Binding-site contacts:
Ligand atom C4 contacts residue ASN109 of chain 1.C at 4.2 Å.
Ligand atom N2 contacts residue ASN109 of chain 1.C at 2.8 Å (h-bond).
Ligand atom O6 contacts residue LYS116 of chain 1.C at 3.8 Å.
Ligand atom O5 contacts residue ASN109 of chain 1.C at 2.4 Å (h-bond).
Ligand atom C5 contacts residue THR111 of chain 1.C at 3.9 Å.
Ligand atom C3 contacts residue ASN109 of chain 1.C at 3.8 Å.
Ligand atom C1 contacts residue ASN109 of chain 1.C at 1.4 Å.
Ligand atom C7 contacts residue THR111 of chain 1.C at 4.2 Å.
Ligand atom C2 contacts residue THR111 of chain 1.C at 3.8 Å.
Ligand atom C7 contacts residue ASN109 of chain 1.C at 3.3 Å.
Ligand atom C3 contacts residue THR111 of chain 1.C at 4.0 Å.
Ligand atom C2 contacts residue ASN109 of chain 1.C at 2.4 Å.
Ligand atom O5 contacts residue VAL114 of chain 1.C at 4.2 Å.
Ligand atom C5 contacts residue VAL114 of chain 1.C at 4.4 Å (hydrophobic).
Ligand atom C6 contacts residue LYS116 of chain 1.C at 4.1 Å.
Ligand atom O5 contacts residue THR111 of chain 1.C at 3.7 Å.
Ligand atom C1 contacts residue THR111 of chain 1.C at 3.1 Å.
Ligand atom O7 contacts residue ASN109 of chain 1.C at 4.2 Å.
Ligand atom C8 contacts residue SER142 of chain 1.C at 4.2 Å.
Ligand atom C8 contacts residue ASN109 of chain 1.C at 3.3 Å.
Ligand atom O7 contacts residue THR111 of chain 1.C at 4.4 Å.
Ligand atom C5 contacts residue ASN109 of chain 1.C at 3.7 Å.
Ligand atom C6 contacts residue VAL114 of chain 1.C at 3.7 Å (hydrophobic).
Ligand atom N2 contacts residue THR111 of chain 1.C at 3.2 Å.

Sequence of chain 1.C:
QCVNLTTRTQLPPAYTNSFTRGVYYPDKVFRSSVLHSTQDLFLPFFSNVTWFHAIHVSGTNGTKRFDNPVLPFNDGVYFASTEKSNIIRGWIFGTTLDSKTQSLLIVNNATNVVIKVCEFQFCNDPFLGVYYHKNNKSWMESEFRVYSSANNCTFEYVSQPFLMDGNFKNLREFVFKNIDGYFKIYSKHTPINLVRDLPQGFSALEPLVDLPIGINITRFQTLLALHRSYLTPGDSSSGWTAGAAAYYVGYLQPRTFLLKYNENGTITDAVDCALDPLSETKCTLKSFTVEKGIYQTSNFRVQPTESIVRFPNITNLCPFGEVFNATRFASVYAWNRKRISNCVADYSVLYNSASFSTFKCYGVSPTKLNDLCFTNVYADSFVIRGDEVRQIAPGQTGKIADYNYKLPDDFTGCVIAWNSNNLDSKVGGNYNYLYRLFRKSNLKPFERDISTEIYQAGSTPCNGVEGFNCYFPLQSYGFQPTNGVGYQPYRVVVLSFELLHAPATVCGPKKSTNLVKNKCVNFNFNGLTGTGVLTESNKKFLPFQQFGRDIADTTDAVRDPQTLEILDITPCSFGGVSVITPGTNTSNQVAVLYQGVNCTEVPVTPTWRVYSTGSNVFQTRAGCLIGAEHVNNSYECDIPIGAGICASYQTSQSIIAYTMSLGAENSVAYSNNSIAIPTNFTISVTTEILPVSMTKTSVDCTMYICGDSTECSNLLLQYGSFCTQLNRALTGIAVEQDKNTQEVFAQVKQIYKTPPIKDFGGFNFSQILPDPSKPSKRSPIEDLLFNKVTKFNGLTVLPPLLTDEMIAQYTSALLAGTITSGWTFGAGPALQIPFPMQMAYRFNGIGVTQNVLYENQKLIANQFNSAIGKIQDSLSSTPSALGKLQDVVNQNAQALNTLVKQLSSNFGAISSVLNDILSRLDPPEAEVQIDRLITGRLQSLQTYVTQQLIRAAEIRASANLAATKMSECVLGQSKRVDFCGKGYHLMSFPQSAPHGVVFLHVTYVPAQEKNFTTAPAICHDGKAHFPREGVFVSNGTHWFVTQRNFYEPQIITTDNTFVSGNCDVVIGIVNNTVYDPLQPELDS

A small-molecule ligand and the protein it binds are described below.
Small molecule (SMILES): CC(=O)N[C@@H]1[C@@H](O)[C@H](O)[C@@H](CO)O[C@H]1O